Binding-site contacts:
Ligand atom OXT contacts residue ASN198 of chain 1.A at 2.9 Å (h-bond).
Ligand atom SD contacts residue GLN59 of chain 1.A at 3.8 Å.
Ligand atom OXT contacts residue HIS60 of chain 1.A at 3.7 Å.
Ligand atom O contacts residue HIS60 of chain 1.A at 4.3 Å.
Ligand atom CA contacts residue HIS60 of chain 1.A at 4.2 Å.
Ligand atom CE contacts residue TYR41 of chain 1.A at 3.6 Å (hydrophobic).
Ligand atom O contacts residue ASN173 of chain 1.A at 3.0 Å (h-bond).
Ligand atom CG contacts residue ASN113 of chain 1.A at 3.6 Å.
Ligand atom N contacts residue ASN175 of chain 1.A at 3.9 Å.
Ligand atom CG contacts residue HIS60 of chain 1.A at 3.7 Å.
Ligand atom CE contacts residue ASN113 of chain 1.A at 4.4 Å.
Ligand atom CA contacts residue ASN198 of chain 1.A at 3.3 Å.
Ligand atom CB contacts residue PHE58 of chain 1.A at 3.6 Å (hydrophobic).
Ligand atom SD contacts residue PHE58 of chain 1.A at 4.3 Å.
Ligand atom CA contacts residue PHE58 of chain 1.A at 3.6 Å (hydrophobic).
Ligand atom SD contacts residue TYR63 of chain 1.A at 3.7 Å.
Ligand atom CE contacts residue GLN59 of chain 1.A at 3.8 Å.
Ligand atom CE contacts residue TYR63 of chain 1.A at 3.7 Å (hydrophobic).
Ligand atom N contacts residue PHE14 of chain 1.A at 4.0 Å.
Ligand atom C contacts residue ASN198 of chain 1.A at 3.7 Å.
Ligand atom N contacts residue PHE58 of chain 1.A at 3.3 Å (h-bond).
Ligand atom CA contacts residue ASN175 of chain 1.A at 4.4 Å.
Ligand atom C contacts residue HIS60 of chain 1.A at 3.8 Å.
Ligand atom CB contacts residue TYR41 of chain 1.A at 3.3 Å (hydrophobic).
Ligand atom O contacts residue ARG116 of chain 1.A at 3.1 Å (salt-bridge).
Ligand atom CB contacts residue ASN173 of chain 1.A at 4.1 Å.
Ligand atom OXT contacts residue TYR196 of chain 1.A at 3.7 Å.
Ligand atom C contacts residue ARG116 of chain 1.A at 3.6 Å.
Ligand atom CG contacts residue TYR41 of chain 1.A at 3.8 Å (hydrophobic).
Ligand atom O contacts residue GLY174 of chain 1.A at 4.4 Å.
Ligand atom CG contacts residue ASN173 of chain 1.A at 3.7 Å.
Ligand atom N contacts residue ASN198 of chain 1.A at 2.7 Å (h-bond).
Ligand atom OXT contacts residue ARG116 of chain 1.A at 3.7 Å.
Ligand atom O contacts residue ASN113 of chain 1.A at 4.2 Å.
Ligand atom OXT contacts residue THR83 of chain 1.A at 3.8 Å.
Ligand atom SD contacts residue ASN113 of chain 1.A at 3.6 Å.
Ligand atom CB contacts residue ASN175 of chain 1.A at 3.9 Å.
Ligand atom CE contacts residue PHE58 of chain 1.A at 3.7 Å (hydrophobic).
Ligand atom SD contacts residue HIS60 of chain 1.A at 3.4 Å (h-bond).
Ligand atom C contacts residue ASN173 of chain 1.A at 4.1 Å.

Sequence of chain 1.A:
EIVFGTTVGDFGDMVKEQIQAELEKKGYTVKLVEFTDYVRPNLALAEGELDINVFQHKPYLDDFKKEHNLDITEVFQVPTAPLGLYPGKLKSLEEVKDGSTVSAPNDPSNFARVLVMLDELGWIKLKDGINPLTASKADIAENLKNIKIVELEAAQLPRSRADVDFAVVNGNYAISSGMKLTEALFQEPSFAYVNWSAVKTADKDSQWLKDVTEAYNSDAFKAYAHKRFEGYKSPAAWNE

A small-molecule ligand and the protein it binds are described below.
Small molecule (SMILES): CSCC[C@@H](N)C(=O)O